Binding-site contacts:
Ligand atom C5 contacts residue ASN55 of chain 2.D at 3.5 Å.
Ligand atom C4 contacts residue ASN55 of chain 2.D at 3.8 Å.
Ligand atom N2 contacts residue SER89 of chain 2.D at 3.5 Å.
Ligand atom O7 contacts residue ASN55 of chain 2.D at 2.7 Å (h-bond).
Ligand atom N2 contacts residue ASN55 of chain 2.D at 2.6 Å (h-bond).
Ligand atom O5 contacts residue ASN55 of chain 2.D at 2.4 Å (h-bond).
Ligand atom C1 contacts residue ASN55 of chain 2.D at 1.4 Å.
Ligand atom C2 contacts residue ASN55 of chain 2.D at 1.9 Å.
Ligand atom O3 contacts residue ASN55 of chain 2.D at 4.2 Å.
Ligand atom C7 contacts residue ASN55 of chain 2.D at 3.3 Å.
Ligand atom C2 contacts residue SER89 of chain 2.D at 4.0 Å.
Ligand atom C3 contacts residue ASN55 of chain 2.D at 3.3 Å.

The small molecule below binds the protein below.
Small molecule (SMILES): CC(=O)N[C@@H]1[C@@H](O)[C@H](O)[C@@H](CO)O[C@H]1O

Sequence of chain 2.D:
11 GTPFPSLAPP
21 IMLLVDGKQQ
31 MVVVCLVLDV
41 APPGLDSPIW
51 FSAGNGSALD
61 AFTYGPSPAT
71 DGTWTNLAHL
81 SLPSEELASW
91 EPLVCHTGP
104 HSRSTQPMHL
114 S